Sequence of chain 1.E:
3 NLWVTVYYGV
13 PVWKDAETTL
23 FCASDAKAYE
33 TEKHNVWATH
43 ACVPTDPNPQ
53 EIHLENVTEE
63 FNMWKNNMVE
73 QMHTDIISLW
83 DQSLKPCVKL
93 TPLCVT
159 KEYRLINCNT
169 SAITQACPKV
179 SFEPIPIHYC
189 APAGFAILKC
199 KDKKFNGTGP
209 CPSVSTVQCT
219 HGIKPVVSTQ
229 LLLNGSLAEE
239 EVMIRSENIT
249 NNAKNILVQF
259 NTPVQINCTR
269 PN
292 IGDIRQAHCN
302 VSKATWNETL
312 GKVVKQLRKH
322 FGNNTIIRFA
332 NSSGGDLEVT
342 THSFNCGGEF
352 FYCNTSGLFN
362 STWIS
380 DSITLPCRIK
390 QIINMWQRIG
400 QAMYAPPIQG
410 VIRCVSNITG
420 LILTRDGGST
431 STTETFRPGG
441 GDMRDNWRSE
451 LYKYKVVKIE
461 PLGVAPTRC

This protein binds this small molecule.
Small molecule (SMILES): CC(=O)N[C@H]1[C@H](O[C@H]2[C@H](O)[C@@H](NC(C)=O)CO[C@@H]2CO)O[C@H](CO)[C@@H](O)[C@@H]1O

Binding-site contacts:
Ligand atom C7 contacts residue ASN355 of chain 1.E at 3.9 Å.
Ligand atom C2 contacts residue ASN355 of chain 1.E at 2.5 Å.
Ligand atom C6 contacts residue SER357 of chain 1.E at 3.6 Å.
Ligand atom C5 contacts residue SER357 of chain 1.E at 3.3 Å.
Ligand atom C1 contacts residue SER357 of chain 1.E at 3.4 Å.
Ligand atom C4 contacts residue ASN355 of chain 1.E at 4.3 Å.
Ligand atom O7 contacts residue NAG1 of chain 1.TA at 3.3 Å (h-bond).
Ligand atom O5 contacts residue ASN355 of chain 1.E at 2.4 Å (h-bond).
Ligand atom N2 contacts residue ASN355 of chain 1.E at 2.9 Å (h-bond).
Ligand atom C1 contacts residue NAG1 of chain 1.TA at 4.3 Å.
Ligand atom C7 contacts residue NAG1 of chain 1.TA at 3.4 Å.
Ligand atom O3 contacts residue NAG1 of chain 1.TA at 4.5 Å.
Ligand atom O4 contacts residue NAG1 of chain 1.TA at 3.9 Å.
Ligand atom O5 contacts residue SER357 of chain 1.E at 3.1 Å (h-bond).
Ligand atom C3 contacts residue ASN355 of chain 1.E at 3.8 Å.
Ligand atom N2 contacts residue NAG1 of chain 1.TA at 4.2 Å.
Ligand atom O7 contacts residue ASN355 of chain 1.E at 4.5 Å.
Ligand atom C1 contacts residue ASN355 of chain 1.E at 1.4 Å.
Ligand atom C8 contacts residue NAG1 of chain 1.TA at 3.4 Å.
Ligand atom C5 contacts residue ASN355 of chain 1.E at 3.6 Å.